Binding-site contacts:
Ligand atom C7 contacts residue PHE31 of chain 1.A at 3.7 Å (hydrophobic).
Ligand atom O2 contacts residue ARG57 of chain 1.A at 2.8 Å (salt-bridge).
Ligand atom C2 contacts residue ALA7 of chain 1.A at 3.7 Å (hydrophobic).
Ligand atom O4 contacts residue LEU28 of chain 1.A at 3.8 Å.
Ligand atom CT contacts residue LEU54 of chain 1.A at 3.9 Å (hydrophobic).
Ligand atom C4A contacts residue PHE31 of chain 1.A at 4.0 Å (hydrophobic).
Ligand atom C7 contacts residue ILE94 of chain 1.A at 3.1 Å (hydrophobic).
Ligand atom NA2 contacts residue THR113 of chain 1.A at 3.4 Å (h-bond).
Ligand atom N8 contacts residue ILE5 of chain 1.A at 3.3 Å (h-bond).
Ligand atom N1 contacts residue ALA6 of chain 1.A at 3.6 Å.
Ligand atom O2 contacts residue LYS32 of chain 1.A at 3.7 Å.
Ligand atom C9 contacts residue ILE94 of chain 1.A at 3.9 Å (hydrophobic).
Ligand atom N1 contacts residue PHE31 of chain 1.A at 3.4 Å.
Ligand atom O1 contacts residue LYS32 of chain 1.A at 3.8 Å.
Ligand atom C2 contacts residue ASP27 of chain 1.A at 3.5 Å.
Ligand atom O4 contacts residue ASP27 of chain 1.A at 3.6 Å (salt-bridge).
Ligand atom NA2 contacts residue TRP30 of chain 1.A at 4.0 Å.
Ligand atom C4 contacts residue ALA7 of chain 1.A at 3.9 Å (hydrophobic).
Ligand atom C13 contacts residue ILE50 of chain 1.A at 3.7 Å (hydrophobic).
Ligand atom C2 contacts residue PHE31 of chain 1.A at 3.9 Å (hydrophobic).
Ligand atom O1 contacts residue LEU54 of chain 1.A at 3.9 Å.
Ligand atom O1 contacts residue PHE31 of chain 1.A at 3.3 Å.
Ligand atom N3 contacts residue ASP27 of chain 1.A at 2.7 Å (salt-bridge).
Ligand atom C8A contacts residue PHE31 of chain 1.A at 3.4 Å (hydrophobic).
Ligand atom NA2 contacts residue ASP27 of chain 1.A at 2.9 Å (salt-bridge).
Ligand atom NA2 contacts residue ALA6 of chain 1.A at 3.9 Å.
Ligand atom C14 contacts residue ILE50 of chain 1.A at 3.8 Å (hydrophobic).
Ligand atom CT contacts residue ARG57 of chain 1.A at 3.6 Å.
Ligand atom N contacts residue LEU54 of chain 1.A at 3.8 Å.
Ligand atom N8 contacts residue PHE31 of chain 1.A at 3.4 Å.
Ligand atom C7 contacts residue TYR100 of chain 1.A at 3.9 Å (hydrophobic).
Ligand atom O1 contacts residue ARG57 of chain 1.A at 2.8 Å (salt-bridge).
Ligand atom C4 contacts residue ASP27 of chain 1.A at 3.6 Å.
Ligand atom N8 contacts residue TYR100 of chain 1.A at 3.9 Å.
Ligand atom C contacts residue LEU54 of chain 1.A at 3.9 Å (hydrophobic).
Ligand atom N3 contacts residue ALA7 of chain 1.A at 3.5 Å.
Ligand atom C16 contacts residue PHE31 of chain 1.A at 3.5 Å (hydrophobic).
Ligand atom N1 contacts residue ILE5 of chain 1.A at 3.8 Å.
Ligand atom C15 contacts residue PHE31 of chain 1.A at 3.8 Å (hydrophobic).
Ligand atom N1 contacts residue ALA7 of chain 1.A at 3.6 Å.

Sequence of chain 1.A:
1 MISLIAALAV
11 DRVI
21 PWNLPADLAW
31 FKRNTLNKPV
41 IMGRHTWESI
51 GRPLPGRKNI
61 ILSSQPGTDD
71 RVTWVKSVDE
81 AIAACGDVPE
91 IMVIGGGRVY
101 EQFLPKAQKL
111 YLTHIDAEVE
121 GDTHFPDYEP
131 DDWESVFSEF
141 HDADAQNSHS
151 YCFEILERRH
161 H

A small-molecule ligand and the protein it binds are described below.
Small molecule (SMILES): Nc1nc(=O)c2c([nH]1)NCC(CNc1ccc(C(=O)N[C@@H](CCC(=O)O)C(=O)O)cc1)=N2